The small molecule below binds the protein below.
Small molecule (SMILES): CC(=O)N[C@@H]1[C@@H](O)[C@H](O)[C@@H](CO)O[C@H]1O

Sequence of chain 1.A:
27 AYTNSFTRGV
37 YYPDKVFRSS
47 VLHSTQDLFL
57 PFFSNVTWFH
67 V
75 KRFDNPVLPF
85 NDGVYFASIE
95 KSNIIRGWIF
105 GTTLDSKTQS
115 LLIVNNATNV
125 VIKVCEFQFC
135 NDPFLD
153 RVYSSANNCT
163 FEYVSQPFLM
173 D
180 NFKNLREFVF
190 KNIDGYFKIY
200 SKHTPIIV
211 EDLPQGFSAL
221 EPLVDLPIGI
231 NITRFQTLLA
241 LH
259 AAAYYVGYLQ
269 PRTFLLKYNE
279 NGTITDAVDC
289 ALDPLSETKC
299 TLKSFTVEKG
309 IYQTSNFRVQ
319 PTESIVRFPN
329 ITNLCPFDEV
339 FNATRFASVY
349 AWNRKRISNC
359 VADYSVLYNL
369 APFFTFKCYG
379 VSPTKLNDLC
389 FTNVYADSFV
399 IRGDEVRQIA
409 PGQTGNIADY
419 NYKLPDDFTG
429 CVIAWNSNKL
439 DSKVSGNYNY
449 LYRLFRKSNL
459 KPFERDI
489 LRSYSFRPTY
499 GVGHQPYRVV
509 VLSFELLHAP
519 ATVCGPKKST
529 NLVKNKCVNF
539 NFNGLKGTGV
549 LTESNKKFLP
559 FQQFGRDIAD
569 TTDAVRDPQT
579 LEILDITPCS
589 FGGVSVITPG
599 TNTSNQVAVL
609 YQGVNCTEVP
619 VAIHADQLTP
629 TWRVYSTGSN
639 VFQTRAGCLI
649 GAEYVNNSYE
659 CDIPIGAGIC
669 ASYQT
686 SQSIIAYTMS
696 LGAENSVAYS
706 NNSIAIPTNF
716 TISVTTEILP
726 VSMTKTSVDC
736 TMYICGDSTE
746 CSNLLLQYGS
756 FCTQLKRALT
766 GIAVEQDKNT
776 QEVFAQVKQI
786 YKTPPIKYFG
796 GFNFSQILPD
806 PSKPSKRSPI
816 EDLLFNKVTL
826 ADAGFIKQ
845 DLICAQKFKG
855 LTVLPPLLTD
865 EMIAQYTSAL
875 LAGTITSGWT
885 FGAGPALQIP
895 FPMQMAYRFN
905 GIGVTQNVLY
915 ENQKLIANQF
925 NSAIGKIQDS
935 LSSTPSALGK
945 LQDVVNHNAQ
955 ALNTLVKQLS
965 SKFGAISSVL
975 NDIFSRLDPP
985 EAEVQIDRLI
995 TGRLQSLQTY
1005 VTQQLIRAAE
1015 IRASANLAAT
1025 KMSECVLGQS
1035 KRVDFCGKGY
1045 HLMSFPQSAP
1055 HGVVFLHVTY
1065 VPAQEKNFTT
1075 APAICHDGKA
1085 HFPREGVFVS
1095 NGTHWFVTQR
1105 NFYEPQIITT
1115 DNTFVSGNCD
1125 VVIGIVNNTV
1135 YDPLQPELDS

Sequence of chain 1.B:
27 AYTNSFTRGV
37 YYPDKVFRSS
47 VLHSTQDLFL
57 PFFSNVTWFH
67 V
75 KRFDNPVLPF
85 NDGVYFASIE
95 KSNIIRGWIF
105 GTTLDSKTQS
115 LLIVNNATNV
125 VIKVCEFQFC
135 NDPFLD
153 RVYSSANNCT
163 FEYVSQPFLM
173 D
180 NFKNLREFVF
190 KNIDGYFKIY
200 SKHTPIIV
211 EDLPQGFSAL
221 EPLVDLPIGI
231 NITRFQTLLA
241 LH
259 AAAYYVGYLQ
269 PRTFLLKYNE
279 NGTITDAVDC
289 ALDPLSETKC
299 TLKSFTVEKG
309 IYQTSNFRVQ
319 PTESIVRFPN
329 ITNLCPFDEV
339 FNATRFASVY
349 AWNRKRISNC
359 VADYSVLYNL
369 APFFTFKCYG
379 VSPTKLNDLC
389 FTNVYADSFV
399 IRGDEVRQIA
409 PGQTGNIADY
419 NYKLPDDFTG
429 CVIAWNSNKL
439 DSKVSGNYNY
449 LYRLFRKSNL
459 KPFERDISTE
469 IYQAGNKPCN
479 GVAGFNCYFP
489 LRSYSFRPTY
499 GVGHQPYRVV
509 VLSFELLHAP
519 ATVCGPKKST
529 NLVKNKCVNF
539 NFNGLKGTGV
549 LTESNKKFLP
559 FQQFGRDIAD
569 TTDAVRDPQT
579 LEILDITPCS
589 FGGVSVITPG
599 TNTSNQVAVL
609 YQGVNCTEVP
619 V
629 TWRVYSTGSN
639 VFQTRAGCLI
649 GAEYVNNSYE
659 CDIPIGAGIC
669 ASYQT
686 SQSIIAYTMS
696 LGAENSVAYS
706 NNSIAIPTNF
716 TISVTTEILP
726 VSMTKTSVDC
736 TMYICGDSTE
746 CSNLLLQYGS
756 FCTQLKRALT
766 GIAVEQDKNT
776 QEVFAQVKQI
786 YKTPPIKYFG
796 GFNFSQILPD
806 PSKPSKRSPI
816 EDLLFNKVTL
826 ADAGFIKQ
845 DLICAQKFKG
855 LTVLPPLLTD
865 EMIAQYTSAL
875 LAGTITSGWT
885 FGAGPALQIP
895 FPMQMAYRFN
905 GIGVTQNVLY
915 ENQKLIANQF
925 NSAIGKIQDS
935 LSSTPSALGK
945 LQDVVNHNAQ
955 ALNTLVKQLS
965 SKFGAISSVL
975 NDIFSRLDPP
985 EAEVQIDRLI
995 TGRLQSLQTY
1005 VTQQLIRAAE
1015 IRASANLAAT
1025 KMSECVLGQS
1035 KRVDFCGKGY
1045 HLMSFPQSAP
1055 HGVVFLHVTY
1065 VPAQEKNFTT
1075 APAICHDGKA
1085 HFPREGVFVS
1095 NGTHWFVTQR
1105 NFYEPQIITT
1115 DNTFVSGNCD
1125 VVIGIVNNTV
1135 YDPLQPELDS

Binding-site contacts:
Ligand atom N2 contacts residue ASN1071 of chain 1.B at 2.7 Å (h-bond).
Ligand atom C8 contacts residue ASN1071 of chain 1.B at 4.4 Å.
Ligand atom C3 contacts residue ASN1071 of chain 1.B at 3.8 Å.
Ligand atom N2 contacts residue GLN892 of chain 1.A at 3.9 Å.
Ligand atom C2 contacts residue GLN892 of chain 1.A at 4.5 Å.
Ligand atom C4 contacts residue ASN1071 of chain 1.B at 4.2 Å.
Ligand atom C1 contacts residue GLN892 of chain 1.A at 4.2 Å.
Ligand atom O7 contacts residue GLN892 of chain 1.A at 4.2 Å.
Ligand atom O4 contacts residue ALA703 of chain 1.B at 4.4 Å.
Ligand atom C8 contacts residue GLU1069 of chain 1.B at 3.8 Å.
Ligand atom C2 contacts residue ASN1071 of chain 1.B at 2.5 Å.
Ligand atom O7 contacts residue ASN1071 of chain 1.B at 4.3 Å.
Ligand atom O5 contacts residue ASN1071 of chain 1.B at 2.4 Å (h-bond).
Ligand atom C7 contacts residue ASN1071 of chain 1.B at 3.7 Å.
Ligand atom C8 contacts residue LYS1070 of chain 1.B at 4.0 Å.
Ligand atom C7 contacts residue GLN892 of chain 1.A at 4.4 Å.
Ligand atom C1 contacts residue ASN1071 of chain 1.B at 1.4 Å.
Ligand atom C5 contacts residue ALA703 of chain 1.B at 4.4 Å (hydrophobic).
Ligand atom C5 contacts residue ASN1071 of chain 1.B at 3.6 Å.